Sequence of chain 1.B:
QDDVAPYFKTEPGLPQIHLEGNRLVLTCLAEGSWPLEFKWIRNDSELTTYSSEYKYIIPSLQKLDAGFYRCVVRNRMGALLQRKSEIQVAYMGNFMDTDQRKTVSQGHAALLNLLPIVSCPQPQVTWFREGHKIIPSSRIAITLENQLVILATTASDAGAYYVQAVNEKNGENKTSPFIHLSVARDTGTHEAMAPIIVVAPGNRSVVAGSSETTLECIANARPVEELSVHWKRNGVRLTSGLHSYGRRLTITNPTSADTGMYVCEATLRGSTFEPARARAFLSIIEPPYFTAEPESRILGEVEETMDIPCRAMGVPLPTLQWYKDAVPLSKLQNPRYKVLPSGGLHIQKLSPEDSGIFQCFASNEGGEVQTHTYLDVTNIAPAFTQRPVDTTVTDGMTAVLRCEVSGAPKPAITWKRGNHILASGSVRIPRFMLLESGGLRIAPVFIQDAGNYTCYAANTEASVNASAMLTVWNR

Binding-site contacts:
Ligand atom O5 contacts residue ASN470 of chain 1.B at 2.4 Å (h-bond).
Ligand atom C2 contacts residue ASN470 of chain 1.B at 2.6 Å.
Ligand atom C4 contacts residue ASN470 of chain 1.B at 4.3 Å.
Ligand atom C3 contacts residue ASN470 of chain 1.B at 3.9 Å.
Ligand atom C7 contacts residue ASN470 of chain 1.B at 3.1 Å.
Ligand atom O7 contacts residue ASN470 of chain 1.B at 4.1 Å.
Ligand atom C8 contacts residue ASN470 of chain 1.B at 3.3 Å.
Ligand atom N2 contacts residue ASN470 of chain 1.B at 2.3 Å (h-bond).
Ligand atom C1 contacts residue ASN470 of chain 1.B at 1.4 Å.
Ligand atom C5 contacts residue ASN470 of chain 1.B at 3.7 Å.

This small molecule binds to this protein.
Small molecule (SMILES): CC(=O)N[C@@H]1[C@@H](O)[C@H](O)[C@@H](CO)O[C@H]1O